Binding-site contacts:
Ligand atom C19 contacts residue CYS163 of chain 1.A at 3.8 Å (hydrophobic).
Ligand atom N6 contacts residue PHE94 of chain 1.A at 3.3 Å.
Ligand atom C16 contacts residue GLY98 of chain 1.A at 3.6 Å.
Ligand atom C15 contacts residue GLY98 of chain 1.A at 3.5 Å.
Ligand atom C28 contacts residue ASN99 of chain 1.A at 3.5 Å.
Ligand atom C16 contacts residue HIS95 of chain 1.A at 3.1 Å.
Ligand atom C15 contacts residue ALA96 of chain 1.A at 3.5 Å (hydrophobic).
Ligand atom C30 contacts residue ASN99 of chain 1.A at 3.7 Å.
Ligand atom C19 contacts residue VAL25 of chain 1.A at 3.8 Å (hydrophobic).
Ligand atom N7 contacts residue ALA42 of chain 1.A at 3.5 Å.
Ligand atom N7 contacts residue ALA93 of chain 1.A at 2.8 Å (h-bond).
Ligand atom N20 contacts residue LYS44 of chain 1.A at 2.8 Å (salt-bridge).
Ligand atom C27 contacts residue LEU153 of chain 1.A at 3.7 Å (hydrophobic).
Ligand atom C21 contacts residue LYS44 of chain 1.A at 3.5 Å.
Ligand atom C2 contacts residue HIS95 of chain 1.A at 3.7 Å.
Ligand atom C1 contacts residue PHE94 of chain 1.A at 3.2 Å (hydrophobic).
Ligand atom O9 contacts residue LEU153 of chain 1.A at 3.8 Å.
Ligand atom N3 contacts residue LEU153 of chain 1.A at 3.5 Å.
Ligand atom O9 contacts residue LEU72 of chain 1.A at 3.6 Å.
Ligand atom C5 contacts residue LEU153 of chain 1.A at 3.7 Å (hydrophobic).
Ligand atom C12 contacts residue VAL17 of chain 1.A at 3.6 Å (hydrophobic).
Ligand atom C27 contacts residue SER150 of chain 1.A at 3.7 Å.
Ligand atom C11 contacts residue HIS95 of chain 1.A at 3.8 Å.
Ligand atom C13 contacts residue VAL17 of chain 1.A at 3.4 Å (hydrophobic).
Ligand atom N7 contacts residue LEU72 of chain 1.A at 3.6 Å.
Ligand atom C21 contacts residue ASP164 of chain 1.A at 3.4 Å.
Ligand atom C19 contacts residue LYS44 of chain 1.A at 3.8 Å.
Ligand atom O29 contacts residue ASN99 of chain 1.A at 2.9 Å (h-bond).
Ligand atom C18 contacts residue VAL25 of chain 1.A at 3.6 Å (hydrophobic).
Ligand atom N6 contacts residue HIS95 of chain 1.A at 2.9 Å (h-bond).
Ligand atom N7 contacts residue LEU153 of chain 1.A at 3.5 Å.
Ligand atom C5 contacts residue ALA93 of chain 1.A at 3.7 Å (hydrophobic).
Ligand atom C5 contacts residue ALA42 of chain 1.A at 3.6 Å (hydrophobic).
Ligand atom N7 contacts residue THR92 of chain 1.A at 3.5 Å (h-bond).
Ligand atom N20 contacts residue ASP164 of chain 1.A at 3.7 Å.
Ligand atom C1 contacts residue HIS95 of chain 1.A at 3.1 Å.
Ligand atom C4 contacts residue LEU153 of chain 1.A at 3.6 Å (hydrophobic).
Ligand atom C16 contacts residue PHE94 of chain 1.A at 3.8 Å (hydrophobic).
Ligand atom C28 contacts residue LEU153 of chain 1.A at 3.5 Å (hydrophobic).
Ligand atom N6 contacts residue ALA93 of chain 1.A at 3.8 Å.

The protein below binds the small molecule below.
Small molecule (SMILES): Nc1ncc(-c2ccc(CCO)cc2)nc1C(=O)Nc1cnccc1N1CCOCC1

Sequence of chain 1.A:
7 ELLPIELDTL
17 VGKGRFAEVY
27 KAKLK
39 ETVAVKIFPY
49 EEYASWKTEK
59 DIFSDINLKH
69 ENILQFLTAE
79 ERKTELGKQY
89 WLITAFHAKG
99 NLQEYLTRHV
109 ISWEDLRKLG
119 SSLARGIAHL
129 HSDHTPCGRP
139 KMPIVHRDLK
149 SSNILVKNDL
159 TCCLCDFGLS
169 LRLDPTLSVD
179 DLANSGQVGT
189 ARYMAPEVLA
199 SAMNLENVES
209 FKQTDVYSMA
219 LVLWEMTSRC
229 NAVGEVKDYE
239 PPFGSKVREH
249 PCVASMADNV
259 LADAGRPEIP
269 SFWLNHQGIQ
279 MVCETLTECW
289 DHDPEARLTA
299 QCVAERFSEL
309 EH